Sequence of chain 1.E:
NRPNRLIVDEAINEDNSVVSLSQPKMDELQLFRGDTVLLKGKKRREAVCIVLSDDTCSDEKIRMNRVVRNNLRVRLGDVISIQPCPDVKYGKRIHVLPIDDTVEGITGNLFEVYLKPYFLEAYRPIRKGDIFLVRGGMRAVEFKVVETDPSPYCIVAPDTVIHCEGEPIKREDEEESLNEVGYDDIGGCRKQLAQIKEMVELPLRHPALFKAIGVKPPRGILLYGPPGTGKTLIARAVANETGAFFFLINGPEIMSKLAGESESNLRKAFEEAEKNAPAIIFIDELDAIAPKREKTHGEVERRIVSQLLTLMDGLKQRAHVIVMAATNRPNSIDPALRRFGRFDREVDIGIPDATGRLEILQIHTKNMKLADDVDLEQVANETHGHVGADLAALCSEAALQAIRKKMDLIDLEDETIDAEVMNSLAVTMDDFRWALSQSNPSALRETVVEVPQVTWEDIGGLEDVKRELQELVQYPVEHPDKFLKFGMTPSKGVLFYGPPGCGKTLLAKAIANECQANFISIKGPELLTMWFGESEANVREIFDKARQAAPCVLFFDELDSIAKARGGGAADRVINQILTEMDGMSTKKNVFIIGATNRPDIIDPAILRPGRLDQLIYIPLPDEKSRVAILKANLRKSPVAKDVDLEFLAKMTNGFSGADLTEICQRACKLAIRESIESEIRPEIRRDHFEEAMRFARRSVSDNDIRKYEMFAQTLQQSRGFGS

Sequence of chain 1.F:
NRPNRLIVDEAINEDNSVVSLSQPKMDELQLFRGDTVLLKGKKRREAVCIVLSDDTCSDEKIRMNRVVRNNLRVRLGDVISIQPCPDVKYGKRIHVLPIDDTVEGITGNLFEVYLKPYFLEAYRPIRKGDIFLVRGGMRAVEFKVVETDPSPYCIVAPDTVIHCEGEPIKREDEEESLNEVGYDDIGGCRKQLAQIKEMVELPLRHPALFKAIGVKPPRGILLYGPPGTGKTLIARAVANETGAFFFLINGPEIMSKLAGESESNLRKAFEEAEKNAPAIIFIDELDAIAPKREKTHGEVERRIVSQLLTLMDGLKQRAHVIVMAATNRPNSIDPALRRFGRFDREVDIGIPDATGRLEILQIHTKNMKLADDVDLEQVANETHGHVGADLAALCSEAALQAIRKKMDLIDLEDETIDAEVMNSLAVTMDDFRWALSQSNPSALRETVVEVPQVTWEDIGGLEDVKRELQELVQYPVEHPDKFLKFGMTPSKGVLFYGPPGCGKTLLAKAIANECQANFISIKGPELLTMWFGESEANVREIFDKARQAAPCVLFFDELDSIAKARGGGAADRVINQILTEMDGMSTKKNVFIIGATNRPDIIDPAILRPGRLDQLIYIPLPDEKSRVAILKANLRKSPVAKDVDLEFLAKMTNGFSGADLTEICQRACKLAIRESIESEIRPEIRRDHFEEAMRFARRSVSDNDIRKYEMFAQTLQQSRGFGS

Binding-site contacts:
Ligand atom C2 contacts residue ASP477 of chain 1.E at 3.1 Å.
Ligand atom O1A contacts residue THR524 of chain 1.E at 3.1 Å (h-bond).
Ligand atom O3A contacts residue CYS521 of chain 1.E at 3.5 Å (h-bond).
Ligand atom O2G contacts residue MG1 of chain 1.FA at 2.0 Å.
Ligand atom PG contacts residue GLY520 of chain 1.E at 3.5 Å.
Ligand atom PA contacts residue MG1 of chain 1.FA at 3.4 Å.
Ligand atom N1 contacts residue GLY479 of chain 1.E at 3.2 Å (h-bond).
Ligand atom C4 contacts residue LEU525 of chain 1.E at 3.5 Å (hydrophobic).
Ligand atom C1' contacts residue THR687 of chain 1.E at 3.4 Å.
Ligand atom N6 contacts residue GLY479 of chain 1.E at 3.2 Å (h-bond).
Ligand atom C8 contacts residue GLY683 of chain 1.E at 3.5 Å.
Ligand atom O2' contacts residue THR687 of chain 1.E at 3.1 Å (h-bond).
Ligand atom O3G contacts residue ASN623 of chain 1.E at 3.2 Å (h-bond).
Ligand atom O2B contacts residue THR524 of chain 1.E at 3.1 Å (h-bond).
Ligand atom O3A contacts residue GLY522 of chain 1.E at 2.9 Å (h-bond).
Ligand atom O1B contacts residue LYS523 of chain 1.E at 2.7 Å (salt-bridge).
Ligand atom N3 contacts residue LEU525 of chain 1.E at 3.6 Å.
Ligand atom PB contacts residue MG1 of chain 1.FA at 3.3 Å.
Ligand atom O3B contacts residue GLY520 of chain 1.E at 2.6 Å (h-bond).
Ligand atom S1G contacts residue GLY520 of chain 1.E at 3.6 Å.
Ligand atom O2A contacts residue LYS523 of chain 1.E at 3.4 Å (salt-bridge).
Ligand atom PB contacts residue GLY520 of chain 1.E at 3.7 Å.
Ligand atom O4' contacts residue ALA684 of chain 1.E at 3.3 Å.
Ligand atom N7 contacts residue CYS521 of chain 1.E at 3.3 Å.
Ligand atom C8 contacts residue GLY520 of chain 1.E at 3.6 Å.
Ligand atom S1G contacts residue ARG745 of chain 1.F at 2.8 Å (salt-bridge).
Ligand atom O2A contacts residue LEU525 of chain 1.E at 3.0 Å (h-bond).
Ligand atom N1 contacts residue ASP477 of chain 1.E at 3.5 Å (salt-bridge).
Ligand atom S1G contacts residue PRO635 of chain 1.F at 3.7 Å.
Ligand atom O1A contacts residue MG1 of chain 1.FA at 2.1 Å.
Ligand atom O2A contacts residue GLY522 of chain 1.E at 3.2 Å.
Ligand atom O3A contacts residue LYS523 of chain 1.E at 3.2 Å (salt-bridge).
Ligand atom N7 contacts residue GLY522 of chain 1.E at 3.5 Å (h-bond).
Ligand atom PG contacts residue ARG745 of chain 1.F at 3.5 Å.
Ligand atom O2A contacts residue THR524 of chain 1.E at 3.0 Å (h-bond).
Ligand atom C8 contacts residue ALA684 of chain 1.E at 3.7 Å (hydrophobic).
Ligand atom O3G contacts residue ARG745 of chain 1.F at 3.0 Å (salt-bridge).
Ligand atom O1B contacts residue CYS521 of chain 1.E at 3.7 Å.
Ligand atom O2B contacts residue MG1 of chain 1.FA at 2.1 Å.
Ligand atom PG contacts residue MG1 of chain 1.FA at 3.4 Å.

A small-molecule ligand and the protein it binds are described below.
Small molecule (SMILES): Nc1ncnc2c1ncn2[C@@H]1O[C@H](COP(=O)(O)OP(=O)(O)OP(O)(O)=S)[C@@H](O)[C@H]1O